Sequence of chain 1.D:
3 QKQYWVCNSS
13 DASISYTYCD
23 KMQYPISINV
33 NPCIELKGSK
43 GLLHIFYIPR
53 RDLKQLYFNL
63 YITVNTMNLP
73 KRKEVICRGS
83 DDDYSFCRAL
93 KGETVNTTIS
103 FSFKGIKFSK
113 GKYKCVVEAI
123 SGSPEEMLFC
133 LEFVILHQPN

The small molecule below binds the protein below.
Small molecule (SMILES): CCCCCCCCCCC[C@@H](O)CC(=O)N[C@@H]1[C@@H](OC(=O)C[C@H](O)CCCCCCCCCCC)[C@H](OP(=O)(O)O)[C@@H](CO)O[C@H]1O

Binding-site contacts:
Ligand atom C1 contacts residue SER104 of chain 1.D at 3.4 Å.
Ligand atom O6 contacts residue KDO1 of chain 1.V at 1.4 Å.
Ligand atom C30 contacts residue TYR86 of chain 1.D at 3.4 Å (hydrophobic).
Ligand atom O3 contacts residue ARG262 of chain 1.B at 3.0 Å (salt-bridge).
Ligand atom C5 contacts residue LP51 of chain 1.S at 3.5 Å.
Ligand atom C7 contacts residue SER104 of chain 1.D at 3.5 Å.
Ligand atom C17 contacts residue DAO1 of chain 1.T at 3.5 Å.
Ligand atom O46 contacts residue ARG262 of chain 1.B at 2.6 Å (salt-bridge).
Ligand atom C29 contacts residue TYR86 of chain 1.D at 3.4 Å (hydrophobic).
Ligand atom C7 contacts residue LP51 of chain 1.S at 3.5 Å.
Ligand atom O44 contacts residue DAO1 of chain 1.T at 1.4 Å.
Ligand atom C30 contacts residue MYR1 of chain 1.U at 2.3 Å.
Ligand atom C8 contacts residue SER104 of chain 1.D at 3.4 Å.
Ligand atom O5 contacts residue LP51 of chain 1.S at 2.2 Å (h-bond).
Ligand atom C38 contacts residue ILE47 of chain 1.D at 3.5 Å (hydrophobic).
Ligand atom C2 contacts residue LP51 of chain 1.S at 2.2 Å.
Ligand atom C37 contacts residue PHE88 of chain 1.D at 3.6 Å (hydrophobic).
Ligand atom C8 contacts residue LP51 of chain 1.S at 3.5 Å.
Ligand atom C1 contacts residue LP51 of chain 1.S at 1.4 Å.
Ligand atom C36 contacts residue PHE60 of chain 1.D at 3.5 Å (hydrophobic).
Ligand atom O42 contacts residue SER104 of chain 1.D at 3.1 Å (h-bond).
Ligand atom C6 contacts residue KDO1 of chain 1.V at 2.5 Å.
Ligand atom C32 contacts residue MYR1 of chain 1.U at 3.4 Å.
Ligand atom C16 contacts residue DAO1 of chain 1.T at 2.7 Å.
Ligand atom N2 contacts residue SER104 of chain 1.D at 2.6 Å (h-bond).
Ligand atom N2 contacts residue LP51 of chain 1.S at 2.8 Å (h-bond).
Ligand atom C2 contacts residue SER104 of chain 1.D at 3.3 Å.
Ligand atom O42 contacts residue PHE103 of chain 1.D at 3.2 Å.
Ligand atom O43 contacts residue MYR1 of chain 1.U at 1.4 Å.
Ligand atom C33 contacts residue MYR1 of chain 1.U at 3.4 Å.
Ligand atom O5 contacts residue KDO1 of chain 1.V at 3.6 Å.
Ligand atom O7 contacts residue DAO1 of chain 1.T at 3.6 Å (h-bond).
Ligand atom C3 contacts residue SER104 of chain 1.D at 3.4 Å.
Ligand atom C31 contacts residue MYR1 of chain 1.U at 3.5 Å.
Ligand atom C5 contacts residue SER104 of chain 1.D at 3.6 Å.
Ligand atom C3 contacts residue LP51 of chain 1.S at 3.6 Å.
Ligand atom C29 contacts residue MYR1 of chain 1.U at 3.2 Å.
Ligand atom C8 contacts residue DAO1 of chain 1.T at 3.6 Å.
Ligand atom C29 contacts residue ARG262 of chain 1.B at 3.3 Å.
Ligand atom O47 contacts residue SER102 of chain 1.D at 2.3 Å (h-bond).

Sequence of chain 1.B:
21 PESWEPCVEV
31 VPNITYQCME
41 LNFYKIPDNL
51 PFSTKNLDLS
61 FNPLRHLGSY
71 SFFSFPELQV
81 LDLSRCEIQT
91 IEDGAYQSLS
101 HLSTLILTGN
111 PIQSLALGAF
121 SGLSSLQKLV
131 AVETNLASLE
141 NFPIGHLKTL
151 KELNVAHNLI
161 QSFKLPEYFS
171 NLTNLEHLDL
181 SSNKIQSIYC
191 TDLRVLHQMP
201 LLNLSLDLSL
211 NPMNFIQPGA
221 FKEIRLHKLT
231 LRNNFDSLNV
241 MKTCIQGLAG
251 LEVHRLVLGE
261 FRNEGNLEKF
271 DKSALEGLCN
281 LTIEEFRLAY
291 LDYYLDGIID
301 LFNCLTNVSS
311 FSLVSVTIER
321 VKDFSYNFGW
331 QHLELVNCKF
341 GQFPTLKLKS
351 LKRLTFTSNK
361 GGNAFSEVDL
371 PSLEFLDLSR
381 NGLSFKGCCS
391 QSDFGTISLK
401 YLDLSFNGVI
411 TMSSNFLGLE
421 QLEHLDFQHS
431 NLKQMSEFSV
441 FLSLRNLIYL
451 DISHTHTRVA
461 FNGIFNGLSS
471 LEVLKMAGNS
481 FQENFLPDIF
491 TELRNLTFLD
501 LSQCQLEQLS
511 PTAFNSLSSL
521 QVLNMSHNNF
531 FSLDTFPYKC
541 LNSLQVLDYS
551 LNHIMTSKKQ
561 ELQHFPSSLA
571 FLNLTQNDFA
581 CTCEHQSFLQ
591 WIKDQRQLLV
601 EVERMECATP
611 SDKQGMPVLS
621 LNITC